Sequence of chain 1.A:
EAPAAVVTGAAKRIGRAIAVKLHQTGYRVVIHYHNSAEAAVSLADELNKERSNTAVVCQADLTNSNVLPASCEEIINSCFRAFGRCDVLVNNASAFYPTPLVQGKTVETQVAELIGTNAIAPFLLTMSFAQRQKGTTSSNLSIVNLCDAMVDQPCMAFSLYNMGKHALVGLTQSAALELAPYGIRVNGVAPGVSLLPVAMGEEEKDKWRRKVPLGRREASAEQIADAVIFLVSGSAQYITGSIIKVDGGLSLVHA

This small molecule binds to this protein.
Small molecule (SMILES): Cc1ccc(Sc2cc(N)nc(N)n2)cc1

Binding-site contacts:
Ligand atom C5 contacts residue D1D1 of chain 1.L at 3.4 Å.
Ligand atom SAK contacts residue NAP1 of chain 1.I at 3.6 Å.
Ligand atom CAG contacts residue NAP1 of chain 1.I at 3.1 Å.
Ligand atom C6 contacts residue TYR194 of chain 1.A at 3.7 Å (hydrophobic).
Ligand atom CAA contacts residue TRP241 of chain 1.A at 3.7 Å (hydrophobic).
Ligand atom CAG contacts residue LEU228 of chain 1.A at 3.6 Å (hydrophobic).
Ligand atom NAB contacts residue ASP181 of chain 1.A at 3.5 Å (salt-bridge).
Ligand atom NAB contacts residue TYR194 of chain 1.A at 2.7 Å (h-bond).
Ligand atom CAE contacts residue D1D1 of chain 1.L at 2.0 Å.
Ligand atom NAC contacts residue PHE117 of chain 1.A at 3.5 Å.
Ligand atom CAL contacts residue D1D1 of chain 1.L at 0.9 Å.
Ligand atom CAL contacts residue LEU229 of chain 1.A at 3.7 Å (hydrophobic).
Ligand atom C6 contacts residue D1D1 of chain 1.L at 3.7 Å.
Ligand atom CAD contacts residue DTT1 of chain 1.K at 3.4 Å.
Ligand atom C6 contacts residue PHE117 of chain 1.A at 3.5 Å (hydrophobic).
Ligand atom CAO contacts residue D1D1 of chain 1.L at 2.7 Å.
Ligand atom CAE contacts residue NAP1 of chain 1.I at 3.7 Å.
Ligand atom C2 contacts residue NAP1 of chain 1.I at 3.5 Å.
Ligand atom C5 contacts residue NAP1 of chain 1.I at 3.6 Å.
Ligand atom CAF contacts residue D1D1 of chain 1.L at 2.2 Å.
Ligand atom NAC contacts residue SER115 of chain 1.A at 3.0 Å (h-bond).
Ligand atom C6 contacts residue NAP1 of chain 1.I at 3.7 Å.
Ligand atom CAG contacts residue D1D1 of chain 1.L at 2.4 Å.
Ligand atom CAD contacts residue D1D1 of chain 1.L at 1.0 Å.
Ligand atom CAA contacts residue D1D1 of chain 1.L at 0.5 Å.
Ligand atom CAE contacts residue LEU229 of chain 1.A at 3.2 Å (hydrophobic).
Ligand atom NAB contacts residue NAP1 of chain 1.I at 3.4 Å.
Ligand atom NAB contacts residue PHE117 of chain 1.A at 3.7 Å.
Ligand atom NAB contacts residue D1D1 of chain 1.L at 3.0 Å (h-bond).
Ligand atom N1 contacts residue NAP1 of chain 1.I at 2.8 Å (h-bond).
Ligand atom N1 contacts residue PHE117 of chain 1.A at 3.7 Å.
Ligand atom NAC contacts residue NAP1 of chain 1.I at 3.0 Å (h-bond).
Ligand atom CAD contacts residue PRO230 of chain 1.A at 3.5 Å (hydrophobic).
Ligand atom C2 contacts residue PHE117 of chain 1.A at 3.4 Å (hydrophobic).
Ligand atom N3 contacts residue NAP1 of chain 1.I at 3.1 Å (h-bond).
Ligand atom CAG contacts residue PRO230 of chain 1.A at 3.7 Å (hydrophobic).
Ligand atom CAO contacts residue PRO230 of chain 1.A at 3.4 Å (hydrophobic).
Ligand atom CAF contacts residue PHE117 of chain 1.A at 3.3 Å (hydrophobic).
Ligand atom CAF contacts residue PRO230 of chain 1.A at 3.0 Å (hydrophobic).
Ligand atom SAK contacts residue ARG34 of chain 1.A at 3.5 Å (salt-bridge).